Sequence of chain 18.A:
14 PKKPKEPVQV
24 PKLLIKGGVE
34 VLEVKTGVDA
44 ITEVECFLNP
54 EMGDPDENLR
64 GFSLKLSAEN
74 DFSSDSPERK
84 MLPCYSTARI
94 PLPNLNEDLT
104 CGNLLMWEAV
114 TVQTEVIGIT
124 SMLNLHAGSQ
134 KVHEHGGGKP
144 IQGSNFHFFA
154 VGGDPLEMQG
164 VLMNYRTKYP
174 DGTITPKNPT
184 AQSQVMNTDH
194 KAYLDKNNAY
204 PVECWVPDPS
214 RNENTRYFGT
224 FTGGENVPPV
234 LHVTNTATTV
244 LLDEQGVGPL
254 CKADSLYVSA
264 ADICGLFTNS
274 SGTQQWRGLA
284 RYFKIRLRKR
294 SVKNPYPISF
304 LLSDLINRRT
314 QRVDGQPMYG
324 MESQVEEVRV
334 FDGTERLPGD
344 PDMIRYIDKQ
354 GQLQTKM

The protein below binds the small molecule below.
Small molecule (SMILES): CC(=O)N[C@H]1[C@H]([C@H](O)[C@H](O)CO)O[C@@](O[C@H](CO)[C@@H](O)[C@@H]2O[C@@H](C(=O)O)C[C@H](O)[C@H]2NC(C)=O)(C(=O)O)C[C@@H]1O

Sequence of chain 18.B:
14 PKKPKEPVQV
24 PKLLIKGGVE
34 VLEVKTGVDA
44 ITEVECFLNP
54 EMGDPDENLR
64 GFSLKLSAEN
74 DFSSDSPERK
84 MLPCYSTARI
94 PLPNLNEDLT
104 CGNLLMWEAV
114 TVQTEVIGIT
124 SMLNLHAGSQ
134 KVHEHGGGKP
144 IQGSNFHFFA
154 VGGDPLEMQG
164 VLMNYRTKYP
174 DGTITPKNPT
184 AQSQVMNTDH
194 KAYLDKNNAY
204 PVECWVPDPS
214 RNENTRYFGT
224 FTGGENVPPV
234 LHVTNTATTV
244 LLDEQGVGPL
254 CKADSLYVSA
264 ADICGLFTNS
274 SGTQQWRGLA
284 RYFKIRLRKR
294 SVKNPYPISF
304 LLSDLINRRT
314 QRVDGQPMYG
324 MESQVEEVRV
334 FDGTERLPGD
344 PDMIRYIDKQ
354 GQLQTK

Sequence of chain 18.C:
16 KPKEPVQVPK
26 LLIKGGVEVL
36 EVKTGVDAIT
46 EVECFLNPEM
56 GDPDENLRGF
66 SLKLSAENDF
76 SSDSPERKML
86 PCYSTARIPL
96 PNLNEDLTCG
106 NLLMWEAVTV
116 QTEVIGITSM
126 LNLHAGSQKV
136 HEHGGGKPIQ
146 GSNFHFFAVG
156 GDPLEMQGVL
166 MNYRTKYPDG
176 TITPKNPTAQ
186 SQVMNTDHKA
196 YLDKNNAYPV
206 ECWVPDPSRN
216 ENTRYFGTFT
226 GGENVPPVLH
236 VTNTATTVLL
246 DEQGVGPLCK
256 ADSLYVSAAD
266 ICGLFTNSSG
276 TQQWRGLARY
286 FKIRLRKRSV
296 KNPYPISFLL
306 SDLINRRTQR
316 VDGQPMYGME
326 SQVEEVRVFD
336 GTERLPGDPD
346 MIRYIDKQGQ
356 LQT

Binding-site contacts:
Ligand atom C11 contacts residue LEU62 of chain 18.B at 4.1 Å (hydrophobic).
Ligand atom O7 contacts residue LEU62 of chain 18.B at 3.8 Å.
Ligand atom C1 contacts residue LYS68 of chain 18.B at 3.7 Å.
Ligand atom C11 contacts residue THR276 of chain 18.B at 3.3 Å.
Ligand atom N5 contacts residue ASN272 of chain 18.B at 3.2 Å (h-bond).
Ligand atom C9 contacts residue GLN278 of chain 18.B at 3.2 Å.
Ligand atom C1 contacts residue ASN272 of chain 18.B at 3.8 Å.
Ligand atom C11 contacts residue GLN278 of chain 18.B at 3.5 Å.
Ligand atom O10 contacts residue PHE75 of chain 18.C at 3.0 Å.
Ligand atom O9 contacts residue LEU67 of chain 18.B at 3.3 Å.
Ligand atom C9 contacts residue LEU67 of chain 18.B at 4.1 Å (hydrophobic).
Ligand atom O1B contacts residue LYS68 of chain 18.B at 3.9 Å.
Ligand atom C7 contacts residue GLN278 of chain 18.B at 3.8 Å.
Ligand atom C11 contacts residue HIS138 of chain 18.A at 3.5 Å.
Ligand atom C8 contacts residue GLN278 of chain 18.B at 3.6 Å.
Ligand atom O1B contacts residue THR276 of chain 18.B at 3.7 Å.
Ligand atom C6 contacts residue ASN272 of chain 18.B at 3.6 Å.
Ligand atom O8 contacts residue GLN278 of chain 18.B at 3.5 Å (h-bond).
Ligand atom C11 contacts residue ASN272 of chain 18.B at 3.6 Å.
Ligand atom C5 contacts residue ASN272 of chain 18.B at 4.1 Å.
Ligand atom C10 contacts residue ASN272 of chain 18.B at 4.0 Å.
Ligand atom C11 contacts residue PHE270 of chain 18.B at 3.8 Å (hydrophobic).
Ligand atom C11 contacts residue PHE65 of chain 18.B at 3.8 Å (hydrophobic).
Ligand atom O8 contacts residue LYS68 of chain 18.B at 3.4 Å.
Ligand atom O1B contacts residue ASN272 of chain 18.B at 3.4 Å (h-bond).
Ligand atom C9 contacts residue LYS68 of chain 18.B at 3.8 Å.
Ligand atom C4 contacts residue ASN272 of chain 18.B at 4.1 Å.
Ligand atom O1B contacts residue SER274 of chain 18.B at 4.1 Å.
Ligand atom C11 contacts residue PHE75 of chain 18.C at 2.3 Å (hydrophobic).
Ligand atom C11 contacts residue SER274 of chain 18.B at 4.0 Å.
Ligand atom C10 contacts residue GLN278 of chain 18.B at 4.0 Å.
Ligand atom O9 contacts residue LYS68 of chain 18.B at 2.9 Å (salt-bridge).
Ligand atom O9 contacts residue GLN278 of chain 18.B at 4.0 Å.
Ligand atom C10 contacts residue PHE75 of chain 18.C at 3.1 Å (hydrophobic).
Ligand atom N5 contacts residue GLN278 of chain 18.B at 3.9 Å.
Ligand atom O10 contacts residue LEU62 of chain 18.B at 4.0 Å.
Ligand atom C1 contacts residue SER274 of chain 18.B at 3.7 Å.
Ligand atom O8 contacts residue ASN272 of chain 18.B at 3.5 Å (h-bond).
Ligand atom O1A contacts residue SER274 of chain 18.B at 2.6 Å (h-bond).
Ligand atom O1A contacts residue LYS68 of chain 18.B at 2.9 Å.